Binding-site contacts:
Ligand atom C3 contacts residue SER461 of chain 1.A at 4.2 Å.
Ligand atom O3 contacts residue SER461 of chain 1.A at 4.5 Å.
Ligand atom C2 contacts residue ASN463 of chain 1.A at 3.0 Å.
Ligand atom N2 contacts residue ARG462 of chain 1.A at 4.5 Å.
Ligand atom N2 contacts residue ASN463 of chain 1.A at 3.4 Å (h-bond).
Ligand atom O7 contacts residue SER461 of chain 1.A at 4.0 Å.
Ligand atom C2 contacts residue SER461 of chain 1.A at 4.2 Å.
Ligand atom N2 contacts residue SER461 of chain 1.A at 3.2 Å (h-bond).
Ligand atom C4 contacts residue ASN463 of chain 1.A at 3.9 Å.
Ligand atom O5 contacts residue ASN463 of chain 1.A at 2.5 Å (h-bond).
Ligand atom C8 contacts residue ASN463 of chain 1.A at 4.0 Å.
Ligand atom C3 contacts residue ASN463 of chain 1.A at 3.5 Å.
Ligand atom C5 contacts residue ASN463 of chain 1.A at 3.0 Å.
Ligand atom C6 contacts residue ASN463 of chain 1.A at 4.2 Å.
Ligand atom C7 contacts residue ASN463 of chain 1.A at 4.1 Å.
Ligand atom C7 contacts residue SER461 of chain 1.A at 3.9 Å.
Ligand atom C1 contacts residue ASN463 of chain 1.A at 1.8 Å.

This protein binds this small molecule.
Small molecule (SMILES): CC(=O)N[C@@H]1[C@@H](O)[C@H](O)[C@@H](CO)O[C@H]1O

Sequence of chain 1.A:
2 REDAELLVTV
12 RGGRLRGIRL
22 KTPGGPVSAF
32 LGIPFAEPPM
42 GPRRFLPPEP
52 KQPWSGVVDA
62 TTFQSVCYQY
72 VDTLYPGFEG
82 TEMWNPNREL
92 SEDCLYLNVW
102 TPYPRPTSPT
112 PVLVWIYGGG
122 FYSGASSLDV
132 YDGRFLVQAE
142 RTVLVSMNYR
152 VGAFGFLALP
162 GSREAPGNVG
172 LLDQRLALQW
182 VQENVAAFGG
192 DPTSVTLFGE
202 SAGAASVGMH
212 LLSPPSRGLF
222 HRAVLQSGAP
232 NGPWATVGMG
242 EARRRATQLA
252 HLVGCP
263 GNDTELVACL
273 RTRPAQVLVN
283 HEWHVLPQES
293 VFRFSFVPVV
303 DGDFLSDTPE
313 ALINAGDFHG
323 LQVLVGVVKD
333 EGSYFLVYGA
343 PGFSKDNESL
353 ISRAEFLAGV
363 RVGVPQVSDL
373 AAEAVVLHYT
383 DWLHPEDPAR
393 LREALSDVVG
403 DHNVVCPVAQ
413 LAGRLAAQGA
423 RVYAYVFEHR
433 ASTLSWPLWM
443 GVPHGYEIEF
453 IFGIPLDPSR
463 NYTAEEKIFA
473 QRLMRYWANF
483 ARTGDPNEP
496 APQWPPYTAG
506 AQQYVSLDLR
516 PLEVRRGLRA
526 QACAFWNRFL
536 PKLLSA